Sequence of chain 1.A:
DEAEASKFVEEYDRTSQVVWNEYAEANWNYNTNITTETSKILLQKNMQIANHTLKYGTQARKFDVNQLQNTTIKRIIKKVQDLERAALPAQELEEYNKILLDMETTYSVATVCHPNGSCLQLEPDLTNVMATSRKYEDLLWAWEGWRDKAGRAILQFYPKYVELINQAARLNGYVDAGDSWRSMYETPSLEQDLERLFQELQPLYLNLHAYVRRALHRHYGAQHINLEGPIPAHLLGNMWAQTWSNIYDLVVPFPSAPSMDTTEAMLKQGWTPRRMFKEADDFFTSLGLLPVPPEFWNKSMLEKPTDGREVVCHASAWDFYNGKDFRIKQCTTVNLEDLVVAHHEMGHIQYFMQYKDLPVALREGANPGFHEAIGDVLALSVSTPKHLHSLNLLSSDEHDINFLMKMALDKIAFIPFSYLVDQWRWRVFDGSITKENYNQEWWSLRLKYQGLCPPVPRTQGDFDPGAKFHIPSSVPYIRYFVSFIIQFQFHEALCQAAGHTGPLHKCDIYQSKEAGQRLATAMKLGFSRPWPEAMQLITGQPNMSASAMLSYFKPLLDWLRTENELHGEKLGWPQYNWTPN

The small molecule below binds the protein below.
Small molecule (SMILES): CC[C@H](C)[C@H](NC(C)=O)C(=O)N[C@@H](Cc1ccc(O)cc1)C(=O)N[C@@H](Cc1ccc(O)cc1)P(=O)(O)O

Binding-site contacts:
Ligand atom OH contacts residue HIS374 of chain 1.A at 3.5 Å.
Ligand atom OAG contacts residue HIS347 of chain 1.A at 3.7 Å.
Ligand atom PBK contacts residue ZN1 of chain 1.H at 2.8 Å.
Ligand atom CZ contacts residue HIS374 of chain 1.A at 3.4 Å.
Ligand atom OAG contacts residue GLU375 of chain 1.A at 3.1 Å (salt-bridge).
Ligand atom CBJ contacts residue ALA320 of chain 1.A at 3.4 Å (hydrophobic).
Ligand atom OAD contacts residue ASP322 of chain 1.A at 2.8 Å (salt-bridge).
Ligand atom CBI contacts residue ALA318 of chain 1.A at 3.5 Å (hydrophobic).
Ligand atom OAJ contacts residue GLU348 of chain 1.A at 2.5 Å (salt-bridge).
Ligand atom OAJ contacts residue ZN1 of chain 1.H at 2.3 Å.
Ligand atom OAK contacts residue ALA318 of chain 1.A at 3.3 Å (h-bond).
Ligand atom CAO contacts residue VAL482 of chain 1.A at 3.5 Å (hydrophobic).
Ligand atom OAJ contacts residue HIS351 of chain 1.A at 3.3 Å (h-bond).
Ligand atom CE2 contacts residue PHE355 of chain 1.A at 3.8 Å (hydrophobic).
Ligand atom CD1 contacts residue GLU375 of chain 1.A at 3.7 Å.
Ligand atom PBK contacts residue GLU348 of chain 1.A at 3.6 Å.
Ligand atom OAK contacts residue GLU348 of chain 1.A at 3.5 Å (salt-bridge).
Ligand atom CE1 contacts residue HIS374 of chain 1.A at 3.7 Å.
Ligand atom CAR contacts residue PHE476 of chain 1.A at 3.6 Å (hydrophobic).
Ligand atom OAG contacts residue TYR487 of chain 1.A at 2.5 Å (h-bond).
Ligand atom CB contacts residue HIS351 of chain 1.A at 3.4 Å.
Ligand atom N contacts residue ALA320 of chain 1.A at 3.1 Å (h-bond).
Ligand atom O contacts residue ALA320 of chain 1.A at 2.9 Å (h-bond).
Ligand atom OAG contacts residue ZN1 of chain 1.H at 2.3 Å.
Ligand atom OAD contacts residue TRP321 of chain 1.A at 3.4 Å.
Ligand atom O contacts residue SER319 of chain 1.A at 3.2 Å.
Ligand atom CAC contacts residue TRP321 of chain 1.A at 3.9 Å (hydrophobic).
Ligand atom CAS contacts residue VAL482 of chain 1.A at 3.6 Å (hydrophobic).
Ligand atom OAJ contacts residue HIS347 of chain 1.A at 3.2 Å (h-bond).
Ligand atom CAB contacts residue TYR324 of chain 1.A at 3.1 Å (hydrophobic).
Ligand atom CAA contacts residue ASN30 of chain 1.A at 3.2 Å.
Ligand atom CBB contacts residue ALA320 of chain 1.A at 3.8 Å (hydrophobic).
Ligand atom CE2 contacts residue HIS374 of chain 1.A at 3.5 Å.
Ligand atom CD2 contacts residue HIS374 of chain 1.A at 3.9 Å.
Ligand atom OAK contacts residue HIS317 of chain 1.A at 3.4 Å (h-bond).
Ligand atom CAR contacts residue SER319 of chain 1.A at 3.8 Å.
Ligand atom CAV contacts residue TYR487 of chain 1.A at 3.8 Å (hydrophobic).
Ligand atom OAD contacts residue ALA320 of chain 1.A at 3.7 Å.
Ligand atom PBK contacts residue TYR487 of chain 1.A at 3.7 Å.
Ligand atom CD2 contacts residue PHE355 of chain 1.A at 3.6 Å (hydrophobic).